This protein binds this small molecule.
Small molecule (SMILES): O=[N+]([O-])/C=C1\NCCN1Cc1ccc(Cl)nc1

Sequence of chain 1.E:
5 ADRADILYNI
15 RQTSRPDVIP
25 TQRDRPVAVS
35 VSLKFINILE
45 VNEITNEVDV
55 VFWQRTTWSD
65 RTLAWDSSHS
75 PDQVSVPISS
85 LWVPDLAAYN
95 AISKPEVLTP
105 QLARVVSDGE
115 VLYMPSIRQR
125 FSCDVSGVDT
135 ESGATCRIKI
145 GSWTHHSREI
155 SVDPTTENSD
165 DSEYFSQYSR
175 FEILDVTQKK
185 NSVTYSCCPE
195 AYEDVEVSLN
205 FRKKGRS

Binding-site contacts:
Ligand atom C9 contacts residue TRP57 of chain 1.E at 3.8 Å (hydrophobic).
Ligand atom C1 contacts residue THR148 of chain 1.D at 3.7 Å.
Ligand atom N4 contacts residue MET118 of chain 1.E at 3.3 Å.
Ligand atom N1 contacts residue MET118 of chain 1.E at 3.9 Å.
Ligand atom C2 contacts residue TRP147 of chain 1.D at 3.1 Å (hydrophobic).
Ligand atom CL contacts residue LEU106 of chain 1.E at 3.8 Å.
Ligand atom O2 contacts residue ARG59 of chain 1.E at 2.7 Å (salt-bridge).
Ligand atom CL contacts residue ALA107 of chain 1.E at 3.9 Å.
Ligand atom C9 contacts residue TYR189 of chain 1.D at 3.8 Å (hydrophobic).
Ligand atom C8 contacts residue MET118 of chain 1.E at 3.4 Å (hydrophobic).
Ligand atom C4 contacts residue TRP147 of chain 1.D at 3.1 Å (hydrophobic).
Ligand atom C4 contacts residue TYR196 of chain 1.D at 3.6 Å (hydrophobic).
Ligand atom C8 contacts residue TYR189 of chain 1.D at 3.4 Å (hydrophobic).
Ligand atom C7 contacts residue MET118 of chain 1.E at 3.7 Å (hydrophobic).
Ligand atom O1 contacts residue ARG59 of chain 1.E at 2.9 Å (salt-bridge).
Ligand atom N1 contacts residue THR148 of chain 1.D at 3.5 Å.
Ligand atom N1 contacts residue TRP147 of chain 1.D at 3.8 Å.
Ligand atom N3 contacts residue MET118 of chain 1.E at 3.8 Å.
Ligand atom N3 contacts residue TYR189 of chain 1.D at 3.5 Å.
Ligand atom O1 contacts residue TYR189 of chain 1.D at 3.5 Å.
Ligand atom C10 contacts residue TRP147 of chain 1.D at 3.7 Å (hydrophobic).
Ligand atom O2 contacts residue TYR189 of chain 1.D at 3.3 Å.
Ligand atom N2 contacts residue TRP147 of chain 1.D at 3.9 Å.
Ligand atom C8 contacts residue CYS191 of chain 1.D at 3.5 Å (hydrophobic).
Ligand atom CL contacts residue ARG108 of chain 1.E at 3.5 Å.
Ligand atom C7 contacts residue TYR189 of chain 1.D at 3.6 Å (hydrophobic).
Ligand atom C10 contacts residue TYR93 of chain 1.D at 3.8 Å (hydrophobic).
Ligand atom CL contacts residue TYR117 of chain 1.E at 3.7 Å.
Ligand atom C6 contacts residue LEU116 of chain 1.E at 3.5 Å (hydrophobic).
Ligand atom CL contacts residue LEU116 of chain 1.E at 2.8 Å.
Ligand atom O2 contacts residue MET118 of chain 1.E at 3.3 Å.
Ligand atom N4 contacts residue ARG59 of chain 1.E at 3.2 Å (salt-bridge).
Ligand atom O1 contacts residue MET118 of chain 1.E at 3.4 Å (h-bond).
Ligand atom O2 contacts residue CYS191 of chain 1.D at 3.0 Å.
Ligand atom N3 contacts residue TRP57 of chain 1.E at 3.7 Å.
Ligand atom N4 contacts residue TYR189 of chain 1.D at 3.1 Å.
Ligand atom C5 contacts residue TYR196 of chain 1.D at 3.3 Å (hydrophobic).
Ligand atom C9 contacts residue TRP147 of chain 1.D at 3.5 Å (hydrophobic).
Ligand atom CL contacts residue MET118 of chain 1.E at 3.8 Å.
Ligand atom C3 contacts residue TRP147 of chain 1.D at 3.1 Å (hydrophobic).

Sequence of chain 1.D:
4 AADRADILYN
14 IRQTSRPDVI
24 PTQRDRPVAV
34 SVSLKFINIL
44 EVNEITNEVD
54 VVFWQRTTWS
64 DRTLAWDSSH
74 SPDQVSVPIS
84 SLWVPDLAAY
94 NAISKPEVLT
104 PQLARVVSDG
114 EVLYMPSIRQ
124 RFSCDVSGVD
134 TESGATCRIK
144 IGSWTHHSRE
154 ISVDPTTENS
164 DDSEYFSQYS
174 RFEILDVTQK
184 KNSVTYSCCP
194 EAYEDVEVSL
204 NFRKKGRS